Sequence of chain 1.D:
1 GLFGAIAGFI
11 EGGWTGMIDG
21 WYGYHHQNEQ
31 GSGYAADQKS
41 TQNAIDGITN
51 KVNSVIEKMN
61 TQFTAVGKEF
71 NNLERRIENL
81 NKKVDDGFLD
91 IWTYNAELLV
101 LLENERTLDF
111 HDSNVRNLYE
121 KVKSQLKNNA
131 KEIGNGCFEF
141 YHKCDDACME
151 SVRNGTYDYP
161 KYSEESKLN

Binding-site contacts:
Ligand atom C5 contacts residue ASN154 of chain 1.D at 3.6 Å.
Ligand atom O5 contacts residue THR156 of chain 1.D at 4.3 Å.
Ligand atom O5 contacts residue GLU150 of chain 1.D at 3.7 Å.
Ligand atom C2 contacts residue THR156 of chain 1.D at 4.4 Å.
Ligand atom C4 contacts residue ASN154 of chain 1.D at 4.1 Å.
Ligand atom C2 contacts residue ASN154 of chain 1.D at 2.3 Å.
Ligand atom O5 contacts residue SER151 of chain 1.D at 4.4 Å.
Ligand atom C1 contacts residue THR156 of chain 1.D at 3.5 Å.
Ligand atom C1 contacts residue ASN154 of chain 1.D at 1.4 Å.
Ligand atom N2 contacts residue THR156 of chain 1.D at 4.1 Å.
Ligand atom C1 contacts residue GLU150 of chain 1.D at 4.3 Å.
Ligand atom C6 contacts residue GLU150 of chain 1.D at 4.0 Å.
Ligand atom O5 contacts residue ASN154 of chain 1.D at 2.3 Å (h-bond).
Ligand atom O6 contacts residue GLU150 of chain 1.D at 3.8 Å.
Ligand atom C6 contacts residue ALA147 of chain 1.D at 4.0 Å (hydrophobic).
Ligand atom N2 contacts residue ASN154 of chain 1.D at 2.9 Å (h-bond).
Ligand atom C8 contacts residue ASN154 of chain 1.D at 3.4 Å.
Ligand atom O7 contacts residue ASN154 of chain 1.D at 3.0 Å (h-bond).
Ligand atom C7 contacts residue ASN154 of chain 1.D at 2.8 Å.
Ligand atom C3 contacts residue ASN154 of chain 1.D at 3.7 Å.
Ligand atom C8 contacts residue THR156 of chain 1.D at 4.2 Å.

A protein and the small-molecule ligand that binds it are described below.
Small molecule (SMILES): CC(=O)N[C@H]1[C@H](O[C@H]2[C@H](O)[C@@H](NC(C)=O)CO[C@@H]2CO)O[C@H](CO)[C@@H](O[C@@H]2O[C@H](CO)[C@@H](O)[C@H](O)[C@@H]2O)[C@@H]1O